Sequence of chain 1.B:
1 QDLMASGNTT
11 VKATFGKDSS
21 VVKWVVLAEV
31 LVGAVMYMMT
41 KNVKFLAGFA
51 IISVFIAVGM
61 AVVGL

A small-molecule ligand and the protein it binds are described below.
Small molecule (SMILES): CCOP(=O)(O)OC[C@H](O)CO

Sequence of chain 1.C:
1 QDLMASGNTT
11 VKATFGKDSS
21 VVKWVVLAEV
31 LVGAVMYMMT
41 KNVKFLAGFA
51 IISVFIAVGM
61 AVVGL

Binding-site contacts:
Ligand atom O4 contacts residue MET38 of chain 1.C at 4.1 Å.
Ligand atom O2 contacts residue VAL32 of chain 1.B at 3.4 Å.
Ligand atom C4 contacts residue LYS44 of chain 1.KB at 4.4 Å.
Ligand atom C3 contacts residue MET38 of chain 1.C at 3.7 Å (hydrophobic).
Ligand atom C1 contacts residue VAL32 of chain 1.B at 4.4 Å (hydrophobic).
Ligand atom C5 contacts residue LYS44 of chain 1.KB at 3.8 Å.
Ligand atom C1 contacts residue VAL43 of chain 1.KB at 3.4 Å (hydrophobic).
Ligand atom O1 contacts residue LYS44 of chain 1.KB at 3.4 Å.
Ligand atom O4 contacts residue LYS44 of chain 1.KB at 4.3 Å.
Ligand atom C2 contacts residue VAL32 of chain 1.B at 3.9 Å (hydrophobic).
Ligand atom P1 contacts residue VAL43 of chain 1.KB at 4.2 Å.
Ligand atom O4 contacts residue VAL43 of chain 1.KB at 4.1 Å.
Ligand atom C4 contacts residue MET38 of chain 1.C at 4.4 Å (hydrophobic).
Ligand atom P1 contacts residue MET38 of chain 1.C at 3.4 Å.
Ligand atom O2 contacts residue MET38 of chain 1.C at 2.9 Å (h-bond).
Ligand atom O1 contacts residue VAL43 of chain 1.KB at 2.9 Å (h-bond).
Ligand atom O5 contacts residue MET39 of chain 1.C at 4.0 Å.
Ligand atom O3 contacts residue LYS44 of chain 1.KB at 3.4 Å.
Ligand atom O5 contacts residue MET38 of chain 1.C at 3.9 Å.
Ligand atom C2 contacts residue VAL43 of chain 1.KB at 3.4 Å (hydrophobic).
Ligand atom C2 contacts residue LYS44 of chain 1.KB at 4.3 Å.
Ligand atom C1 contacts residue VAL35 of chain 1.B at 3.8 Å (hydrophobic).
Ligand atom O5 contacts residue LYS44 of chain 1.KB at 3.5 Å.
Ligand atom O3 contacts residue MET38 of chain 1.C at 3.3 Å (h-bond).
Ligand atom P1 contacts residue LYS44 of chain 1.KB at 4.1 Å.
Ligand atom O6 contacts residue LYS44 of chain 1.KB at 4.5 Å.

Sequence of chain 1.KB:
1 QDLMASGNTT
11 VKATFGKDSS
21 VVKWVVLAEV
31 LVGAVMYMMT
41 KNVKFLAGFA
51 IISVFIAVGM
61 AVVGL